Sequence of chain 29.C:
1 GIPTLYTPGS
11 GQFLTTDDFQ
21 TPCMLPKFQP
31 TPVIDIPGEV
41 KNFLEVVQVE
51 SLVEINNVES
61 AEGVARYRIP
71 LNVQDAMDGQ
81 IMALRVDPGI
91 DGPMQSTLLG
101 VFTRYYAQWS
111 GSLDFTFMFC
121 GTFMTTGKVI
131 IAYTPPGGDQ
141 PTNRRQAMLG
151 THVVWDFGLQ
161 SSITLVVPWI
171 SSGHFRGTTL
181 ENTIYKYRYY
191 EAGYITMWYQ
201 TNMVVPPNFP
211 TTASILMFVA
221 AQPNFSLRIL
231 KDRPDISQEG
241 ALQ

A protein and the small-molecule ligand that binds it are described below.
Small molecule (SMILES): NCC(=O)O

Binding-site contacts:
Ligand atom CA contacts residue PHE264 of chain 29.A at 3.1 Å (hydrophobic).
Ligand atom O contacts residue MET247 of chain 29.A at 3.4 Å (h-bond).
Ligand atom OXT contacts residue ASP235 of chain 29.C at 2.9 Å (salt-bridge).
Ligand atom CA contacts residue GLN95 of chain 29.C at 4.2 Å.
Ligand atom N contacts residue MET247 of chain 29.A at 3.8 Å.
Ligand atom N contacts residue PHE264 of chain 29.A at 3.5 Å (h-bond).
Ligand atom C contacts residue CYS1 of chain 29.E at 2.8 Å (hydrophobic).
Ligand atom CA contacts residue CYS265 of chain 29.A at 4.4 Å (hydrophobic).
Ligand atom OXT contacts residue GLN95 of chain 29.C at 2.7 Å (h-bond).
Ligand atom O contacts residue CYS1 of chain 29.E at 3.7 Å.
Ligand atom O contacts residue GLN95 of chain 29.C at 3.3 Å (h-bond).
Ligand atom CA contacts residue MET247 of chain 29.A at 4.1 Å (hydrophobic).
Ligand atom N contacts residue CYS1 of chain 29.E at 1.3 Å.
Ligand atom O contacts residue ASP235 of chain 29.C at 4.5 Å.
Ligand atom O contacts residue PHE264 of chain 29.A at 3.9 Å.
Ligand atom C contacts residue ASP235 of chain 29.C at 4.0 Å.
Ligand atom OXT contacts residue PHE264 of chain 29.A at 4.2 Å.
Ligand atom C contacts residue MET247 of chain 29.A at 3.9 Å (hydrophobic).
Ligand atom O contacts residue SER96 of chain 29.C at 3.6 Å.
Ligand atom C contacts residue PHE264 of chain 29.A at 3.8 Å (hydrophobic).
Ligand atom CA contacts residue CYS1 of chain 29.E at 2.4 Å (hydrophobic).
Ligand atom C contacts residue GLN95 of chain 29.C at 3.1 Å.
Ligand atom OXT contacts residue CYS1 of chain 29.E at 2.7 Å (h-bond).

Sequence of chain 29.A:
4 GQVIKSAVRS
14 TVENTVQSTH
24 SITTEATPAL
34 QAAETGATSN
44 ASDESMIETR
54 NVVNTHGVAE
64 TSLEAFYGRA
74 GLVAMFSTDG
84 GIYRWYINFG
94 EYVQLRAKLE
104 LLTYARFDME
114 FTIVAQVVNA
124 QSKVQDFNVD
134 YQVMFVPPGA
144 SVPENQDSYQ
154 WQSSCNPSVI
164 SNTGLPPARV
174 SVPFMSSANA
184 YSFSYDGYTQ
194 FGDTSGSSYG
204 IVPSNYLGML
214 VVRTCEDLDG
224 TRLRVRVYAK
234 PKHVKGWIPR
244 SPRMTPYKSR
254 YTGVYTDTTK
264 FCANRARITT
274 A